Binding-site contacts:
Ligand atom C24 contacts residue ALA310 of chain 1.B at 4.1 Å (hydrophobic).
Ligand atom C26 contacts residue ILE309 of chain 1.B at 3.9 Å (hydrophobic).
Ligand atom C8 contacts residue ILE273 of chain 1.B at 4.0 Å (hydrophobic).
Ligand atom C25 contacts residue ILE281 of chain 1.B at 4.3 Å (hydrophobic).
Ligand atom C15 contacts residue ILE273 of chain 1.B at 4.1 Å (hydrophobic).
Ligand atom C2 contacts residue TYR323 of chain 1.B at 3.4 Å (hydrophobic).
Ligand atom C23 contacts residue ALA310 of chain 1.B at 4.2 Å (hydrophobic).
Ligand atom C25 contacts residue VAL306 of chain 1.B at 4.4 Å (hydrophobic).
Ligand atom C27 contacts residue THR278 of chain 1.B at 3.3 Å.
Ligand atom C11 contacts residue ALA270 of chain 1.B at 4.5 Å (hydrophobic).
Ligand atom C11 contacts residue LEU319 of chain 1.B at 4.4 Å (hydrophobic).
Ligand atom C22 contacts residue ALA310 of chain 1.B at 4.4 Å (hydrophobic).
Ligand atom C27 contacts residue LEU277 of chain 1.B at 4.5 Å (hydrophobic).
Ligand atom C26 contacts residue ILE281 of chain 1.B at 4.2 Å (hydrophobic).
Ligand atom C22 contacts residue ILE313 of chain 1.B at 3.7 Å (hydrophobic).
Ligand atom C18 contacts residue ALA274 of chain 1.B at 3.9 Å (hydrophobic).
Ligand atom C24 contacts residue ILE313 of chain 1.B at 4.3 Å (hydrophobic).
Ligand atom C24 contacts residue ILE309 of chain 1.B at 4.1 Å (hydrophobic).
Ligand atom C20 contacts residue ILE313 of chain 1.B at 4.3 Å (hydrophobic).
Ligand atom C7 contacts residue ILE273 of chain 1.B at 4.5 Å (hydrophobic).
Ligand atom C18 contacts residue ALA270 of chain 1.B at 3.9 Å (hydrophobic).
Ligand atom C18 contacts residue ILE273 of chain 1.B at 3.7 Å (hydrophobic).
Ligand atom C27 contacts residue VAL306 of chain 1.B at 3.6 Å (hydrophobic).
Ligand atom C19 contacts residue LEU269 of chain 1.B at 4.3 Å (hydrophobic).
Ligand atom C14 contacts residue ILE273 of chain 1.B at 4.4 Å (hydrophobic).
Ligand atom C19 contacts residue ALA270 of chain 1.B at 4.1 Å (hydrophobic).
Ligand atom C26 contacts residue VAL306 of chain 1.B at 3.9 Å (hydrophobic).
Ligand atom C1 contacts residue TYR323 of chain 1.B at 3.6 Å (hydrophobic).
Ligand atom C27 contacts residue ILE281 of chain 1.B at 4.5 Å (hydrophobic).
Ligand atom C21 contacts residue LEU319 of chain 1.B at 3.6 Å (hydrophobic).
Ligand atom C15 contacts residue LEU277 of chain 1.B at 3.6 Å (hydrophobic).
Ligand atom C21 contacts residue ILE313 of chain 1.B at 3.7 Å (hydrophobic).
Ligand atom C16 contacts residue LEU277 of chain 1.B at 3.8 Å (hydrophobic).
Ligand atom C12 contacts residue LEU319 of chain 1.B at 4.1 Å (hydrophobic).
Ligand atom C21 contacts residue GLN446 of chain 1.B at 3.8 Å.

The small molecule below binds the protein below.
Small molecule (SMILES): CC(C)CCC[C@@H](C)[C@H]1CC[C@H]2[C@@H]3CC=C4C[C@@H](O)CC[C@]4(C)[C@H]3CC[C@]12C

Sequence of chain 1.B:
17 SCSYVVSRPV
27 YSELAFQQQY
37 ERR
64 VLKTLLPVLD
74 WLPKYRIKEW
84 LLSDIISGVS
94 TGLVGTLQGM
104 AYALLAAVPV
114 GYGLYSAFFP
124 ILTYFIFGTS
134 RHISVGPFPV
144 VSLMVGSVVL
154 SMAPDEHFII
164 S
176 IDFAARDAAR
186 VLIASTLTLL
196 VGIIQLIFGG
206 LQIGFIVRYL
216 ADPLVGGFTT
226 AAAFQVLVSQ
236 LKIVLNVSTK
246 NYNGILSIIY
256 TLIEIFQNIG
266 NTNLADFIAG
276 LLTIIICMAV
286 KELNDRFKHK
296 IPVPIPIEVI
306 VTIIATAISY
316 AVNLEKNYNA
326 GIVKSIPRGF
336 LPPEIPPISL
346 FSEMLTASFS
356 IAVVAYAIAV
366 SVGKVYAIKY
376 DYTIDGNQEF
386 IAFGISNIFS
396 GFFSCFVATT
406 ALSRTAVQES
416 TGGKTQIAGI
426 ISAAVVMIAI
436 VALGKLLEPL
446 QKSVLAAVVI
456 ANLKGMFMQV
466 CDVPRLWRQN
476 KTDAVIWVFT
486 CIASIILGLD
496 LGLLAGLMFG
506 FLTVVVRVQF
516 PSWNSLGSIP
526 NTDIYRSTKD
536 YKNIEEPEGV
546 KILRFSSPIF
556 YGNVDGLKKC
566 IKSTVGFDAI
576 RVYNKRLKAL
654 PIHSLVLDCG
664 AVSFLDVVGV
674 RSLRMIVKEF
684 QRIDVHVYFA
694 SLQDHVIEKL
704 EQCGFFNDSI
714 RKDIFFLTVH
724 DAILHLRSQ